This small molecule binds to this protein.
Small molecule (SMILES): CO[C@@H]1[C@@H](OC(N)=O)[C@@H](O)[C@H](Oc2ccc3c(O)c(NC(=O)c4ccc(O)c(CC=C(C)C)c4)c(=O)oc3c2C)OC1(C)C

Sequence of chain 1.C:
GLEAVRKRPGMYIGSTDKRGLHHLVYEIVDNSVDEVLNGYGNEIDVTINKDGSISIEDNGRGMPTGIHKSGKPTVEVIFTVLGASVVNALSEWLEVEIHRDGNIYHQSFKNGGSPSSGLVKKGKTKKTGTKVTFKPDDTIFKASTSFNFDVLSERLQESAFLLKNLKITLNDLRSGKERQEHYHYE

Binding-site contacts:
Ligand atom O6 contacts residue ASP52 of chain 1.C at 3.8 Å.
Ligand atom C6 contacts residue ARG79 of chain 1.C at 3.3 Å.
Ligand atom C28 contacts residue ASN49 of chain 1.C at 3.9 Å.
Ligand atom C5 contacts residue PRO82 of chain 1.C at 3.6 Å (hydrophobic).
Ligand atom N1 contacts residue SER50 of chain 1.C at 3.5 Å (h-bond).
Ligand atom C7 contacts residue ARG79 of chain 1.C at 3.7 Å.
Ligand atom C1 contacts residue ASN49 of chain 1.C at 3.7 Å.
Ligand atom N2 contacts residue ARG79 of chain 1.C at 3.9 Å.
Ligand atom C4 contacts residue PRO82 of chain 1.C at 3.8 Å (hydrophobic).
Ligand atom O4 contacts residue GLU53 of chain 1.C at 3.9 Å.
Ligand atom O2 contacts residue ARG79 of chain 1.C at 2.8 Å (salt-bridge).
Ligand atom C12 contacts residue ASP76 of chain 1.C at 4.0 Å.
Ligand atom C2 contacts residue PRO82 of chain 1.C at 3.9 Å (hydrophobic).
Ligand atom C2 contacts residue GLY80 of chain 1.C at 3.2 Å.
Ligand atom O1 contacts residue MET81 of chain 1.C at 3.5 Å.
Ligand atom O5 contacts residue ASN49 of chain 1.C at 3.2 Å (h-bond).
Ligand atom C4 contacts residue ARG79 of chain 1.C at 3.6 Å.
Ligand atom O6 contacts residue ASN49 of chain 1.C at 2.7 Å (h-bond).
Ligand atom O11 contacts residue ARG79 of chain 1.C at 3.5 Å (salt-bridge).
Ligand atom O4 contacts residue THR168 of chain 1.C at 3.6 Å.
Ligand atom C6 contacts residue ARG138 of chain 1.C at 3.4 Å.
Ligand atom C4 contacts residue GLU53 of chain 1.C at 3.9 Å.
Ligand atom C1 contacts residue ILE96 of chain 1.C at 3.6 Å (hydrophobic).
Ligand atom O10 contacts residue PRO82 of chain 1.C at 4.0 Å.
Ligand atom O11 contacts residue ARG138 of chain 1.C at 2.8 Å (salt-bridge).
Ligand atom C9 contacts residue ARG79 of chain 1.C at 3.9 Å.
Ligand atom C9 contacts residue PRO82 of chain 1.C at 3.8 Å (hydrophobic).
Ligand atom C1 contacts residue MET81 of chain 1.C at 3.4 Å (hydrophobic).
Ligand atom C13 contacts residue ARG79 of chain 1.C at 3.5 Å.
Ligand atom C26 contacts residue ILE96 of chain 1.C at 3.8 Å (hydrophobic).
Ligand atom N1 contacts residue ASN49 of chain 1.C at 3.5 Å.
Ligand atom C5 contacts residue ARG79 of chain 1.C at 3.4 Å.
Ligand atom C12 contacts residue ASN49 of chain 1.C at 3.5 Å.
Ligand atom C2 contacts residue GLU53 of chain 1.C at 3.7 Å.
Ligand atom O10 contacts residue ARG79 of chain 1.C at 3.3 Å.
Ligand atom N1 contacts residue ASP76 of chain 1.C at 3.0 Å (salt-bridge).
Ligand atom C23 contacts residue PRO82 of chain 1.C at 3.6 Å (hydrophobic).
Ligand atom O10 contacts residue ARG138 of chain 1.C at 3.4 Å (salt-bridge).
Ligand atom C29 contacts residue ASN49 of chain 1.C at 3.5 Å.
Ligand atom O8 contacts residue GLU53 of chain 1.C at 3.6 Å.